Binding-site contacts:
Ligand atom C2 contacts residue ASN11 of chain 1.A at 2.5 Å.
Ligand atom N2 contacts residue ASN11 of chain 1.A at 2.9 Å (h-bond).
Ligand atom C5 contacts residue ASN11 of chain 1.A at 3.7 Å.
Ligand atom C3 contacts residue ASN11 of chain 1.A at 3.8 Å.
Ligand atom C4 contacts residue ASN11 of chain 1.A at 4.3 Å.
Ligand atom C7 contacts residue ASN11 of chain 1.A at 3.9 Å.
Ligand atom O7 contacts residue ASN11 of chain 1.A at 4.5 Å.
Ligand atom C1 contacts residue ASN11 of chain 1.A at 1.4 Å.
Ligand atom O5 contacts residue ASN11 of chain 1.A at 2.4 Å (h-bond).

Sequence of chain 1.A:
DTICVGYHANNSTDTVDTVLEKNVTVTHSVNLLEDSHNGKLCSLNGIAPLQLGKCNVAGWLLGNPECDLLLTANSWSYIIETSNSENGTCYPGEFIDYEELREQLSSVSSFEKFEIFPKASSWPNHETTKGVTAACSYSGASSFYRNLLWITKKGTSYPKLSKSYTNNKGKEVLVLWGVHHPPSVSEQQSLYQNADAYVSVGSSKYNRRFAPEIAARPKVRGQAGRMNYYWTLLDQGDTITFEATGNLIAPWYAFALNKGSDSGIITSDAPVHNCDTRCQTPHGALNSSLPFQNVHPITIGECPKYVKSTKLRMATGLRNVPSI

A small-molecule ligand and the protein it binds are described below.
Small molecule (SMILES): CC(=O)N[C@H]1[C@H](O[C@H]2[C@H](O)[C@@H](NC(C)=O)CO[C@@H]2CO)O[C@H](CO)[C@@H](O)[C@@H]1O